A protein and the small-molecule ligand that binds it are described below.
Small molecule (SMILES): CC(=O)N1c2ccc(-c3ccc(C(=O)O)cc3)cc2[C@H](Nc2ccc(Cl)cc2)C[C@@H]1C

Binding-site contacts:
Ligand atom C15 contacts residue VAL57 of chain 1.A at 4.0 Å (hydrophobic).
Ligand atom C9 contacts residue PRO52 of chain 1.A at 4.0 Å (hydrophobic).
Ligand atom C11 contacts residue LEU62 of chain 1.A at 4.1 Å (hydrophobic).
Ligand atom C13 contacts residue LEU62 of chain 1.A at 4.0 Å (hydrophobic).
Ligand atom C12 contacts residue LEU62 of chain 1.A at 3.9 Å (hydrophobic).
Ligand atom O1 contacts residue ILE116 of chain 1.A at 3.9 Å.
Ligand atom C23 contacts residue TRP51 of chain 1.A at 3.8 Å (hydrophobic).
Ligand atom C21 contacts residue TRP51 of chain 1.A at 3.9 Å (hydrophobic).
Ligand atom C14 contacts residue PRO52 of chain 1.A at 3.4 Å (hydrophobic).
Ligand atom C19 contacts residue TRP51 of chain 1.A at 3.9 Å (hydrophobic).
Ligand atom C10 contacts residue ILE116 of chain 1.A at 3.8 Å (hydrophobic).
Ligand atom C20 contacts residue PRO52 of chain 1.A at 3.9 Å (hydrophobic).
Ligand atom C20 contacts residue GLN55 of chain 1.A at 3.7 Å.
Ligand atom C17 contacts residue ILE116 of chain 1.A at 3.7 Å (hydrophobic).
Ligand atom C9 contacts residue TRP51 of chain 1.A at 3.7 Å (hydrophobic).
Ligand atom C17 contacts residue ASN110 of chain 1.A at 4.0 Å.
Ligand atom C18 contacts residue ILE116 of chain 1.A at 4.0 Å (hydrophobic).
Ligand atom CL1 contacts residue TRP51 of chain 1.A at 3.8 Å.
Ligand atom N2 contacts residue ILE116 of chain 1.A at 3.9 Å.
Ligand atom C15 contacts residue PRO52 of chain 1.A at 3.6 Å (hydrophobic).
Ligand atom C18 contacts residue VAL57 of chain 1.A at 4.1 Å (hydrophobic).
Ligand atom C18 contacts residue PHE53 of chain 1.A at 3.9 Å (hydrophobic).
Ligand atom C13 contacts residue PRO52 of chain 1.A at 4.0 Å (hydrophobic).
Ligand atom C2 contacts residue ASN110 of chain 1.A at 3.5 Å.
Ligand atom C21 contacts residue GLN55 of chain 1.A at 3.8 Å.
Ligand atom C1 contacts residue ASN110 of chain 1.A at 3.9 Å.
Ligand atom C9 contacts residue MET119 of chain 1.A at 3.8 Å (hydrophobic).
Ligand atom C8 contacts residue TRP51 of chain 1.A at 4.1 Å (hydrophobic).
Ligand atom C1 contacts residue LEU64 of chain 1.A at 3.8 Å (hydrophobic).
Ligand atom C20 contacts residue TRP51 of chain 1.A at 3.9 Å (hydrophobic).
Ligand atom C18 contacts residue PRO52 of chain 1.A at 4.1 Å (hydrophobic).
Ligand atom C22 contacts residue TRP51 of chain 1.A at 3.9 Å (hydrophobic).
Ligand atom C24 contacts residue LEU62 of chain 1.A at 3.9 Å (hydrophobic).
Ligand atom O1 contacts residue CYS106 of chain 1.A at 3.9 Å.
Ligand atom C1 contacts residue TYR109 of chain 1.A at 4.1 Å (hydrophobic).
Ligand atom C3 contacts residue ASN110 of chain 1.A at 3.8 Å.
Ligand atom C24 contacts residue TRP51 of chain 1.A at 3.8 Å (hydrophobic).
Ligand atom CL1 contacts residue MET119 of chain 1.A at 3.8 Å.
Ligand atom C4 contacts residue ILE116 of chain 1.A at 4.0 Å (hydrophobic).
Ligand atom O1 contacts residue ASN110 of chain 1.A at 3.0 Å (h-bond).

Sequence of chain 1.A:
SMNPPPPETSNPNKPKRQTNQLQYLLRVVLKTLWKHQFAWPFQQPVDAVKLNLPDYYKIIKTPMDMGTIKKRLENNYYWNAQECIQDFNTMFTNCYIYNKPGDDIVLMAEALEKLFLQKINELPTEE